This protein binds this small molecule.
Small molecule (SMILES): O=C1Nc2ccc(Cl)cc2[C@@](C#CC2CC2)(C(F)(F)F)O1

Binding-site contacts:
Ligand atom C14 contacts residue LYS101 of chain 1.A at 3.6 Å.
Ligand atom C11 contacts residue TYR188 of chain 1.A at 3.7 Å (hydrophobic).
Ligand atom CL contacts residue HIS235 of chain 1.A at 3.9 Å.
Ligand atom N contacts residue LEU100 of chain 1.A at 3.7 Å.
Ligand atom F2 contacts residue TYR181 of chain 1.A at 3.2 Å.
Ligand atom C2 contacts residue TYR318 of chain 1.A at 3.6 Å (hydrophobic).
Ligand atom C11 contacts residue TYR181 of chain 1.A at 3.4 Å (hydrophobic).
Ligand atom C12 contacts residue TRP229 of chain 1.A at 3.9 Å (hydrophobic).
Ligand atom C4 contacts residue TYR318 of chain 1.A at 4.0 Å (hydrophobic).
Ligand atom N contacts residue LYS101 of chain 1.A at 2.8 Å (salt-bridge).
Ligand atom C1 contacts residue LEU100 of chain 1.A at 4.0 Å (hydrophobic).
Ligand atom C9 contacts residue LEU100 of chain 1.A at 3.9 Å (hydrophobic).
Ligand atom F1 contacts residue VAL189 of chain 1.A at 3.7 Å.
Ligand atom C14 contacts residue TYR181 of chain 1.A at 3.9 Å (hydrophobic).
Ligand atom C3 contacts residue HIS235 of chain 1.A at 3.8 Å.
Ligand atom O1 contacts residue LYS101 of chain 1.A at 2.9 Å (salt-bridge).
Ligand atom N contacts residue ASN103 of chain 1.A at 3.7 Å.
Ligand atom C6 contacts residue LEU100 of chain 1.A at 4.0 Å (hydrophobic).
Ligand atom O2 contacts residue LEU100 of chain 1.A at 3.6 Å.
Ligand atom C14 contacts residue LEU100 of chain 1.A at 3.4 Å (hydrophobic).
Ligand atom C3 contacts residue PRO236 of chain 1.A at 4.0 Å (hydrophobic).
Ligand atom F3 contacts residue GLY190 of chain 1.A at 3.1 Å.
Ligand atom CL contacts residue PHE227 of chain 1.A at 3.6 Å.
Ligand atom F1 contacts residue TYR188 of chain 1.A at 3.4 Å.
Ligand atom F2 contacts residue VAL179 of chain 1.A at 3.2 Å.
Ligand atom F3 contacts residue ASN103 of chain 1.A at 3.3 Å.
Ligand atom O1 contacts residue LEU100 of chain 1.A at 3.3 Å.
Ligand atom O2 contacts residue TYR181 of chain 1.A at 3.4 Å.
Ligand atom F2 contacts residue TYR188 of chain 1.A at 3.2 Å.
Ligand atom O1 contacts residue TYR181 of chain 1.A at 3.5 Å.
Ligand atom C10 contacts residue TYR188 of chain 1.A at 3.5 Å (hydrophobic).
Ligand atom CL contacts residue VAL106 of chain 1.A at 3.9 Å.
Ligand atom C9 contacts residue TYR188 of chain 1.A at 3.7 Å (hydrophobic).
Ligand atom C2 contacts residue LYS101 of chain 1.A at 3.2 Å.
Ligand atom C8 contacts residue LEU100 of chain 1.A at 3.8 Å (hydrophobic).
Ligand atom C1 contacts residue LYS101 of chain 1.A at 3.4 Å.
Ligand atom F1 contacts residue GLY190 of chain 1.A at 3.6 Å.
Ligand atom CL contacts residue LEU234 of chain 1.A at 3.5 Å.
Ligand atom C3 contacts residue TYR318 of chain 1.A at 3.5 Å (hydrophobic).
Ligand atom C13 contacts residue GLY190 of chain 1.A at 3.8 Å.

Sequence of chain 1.A:
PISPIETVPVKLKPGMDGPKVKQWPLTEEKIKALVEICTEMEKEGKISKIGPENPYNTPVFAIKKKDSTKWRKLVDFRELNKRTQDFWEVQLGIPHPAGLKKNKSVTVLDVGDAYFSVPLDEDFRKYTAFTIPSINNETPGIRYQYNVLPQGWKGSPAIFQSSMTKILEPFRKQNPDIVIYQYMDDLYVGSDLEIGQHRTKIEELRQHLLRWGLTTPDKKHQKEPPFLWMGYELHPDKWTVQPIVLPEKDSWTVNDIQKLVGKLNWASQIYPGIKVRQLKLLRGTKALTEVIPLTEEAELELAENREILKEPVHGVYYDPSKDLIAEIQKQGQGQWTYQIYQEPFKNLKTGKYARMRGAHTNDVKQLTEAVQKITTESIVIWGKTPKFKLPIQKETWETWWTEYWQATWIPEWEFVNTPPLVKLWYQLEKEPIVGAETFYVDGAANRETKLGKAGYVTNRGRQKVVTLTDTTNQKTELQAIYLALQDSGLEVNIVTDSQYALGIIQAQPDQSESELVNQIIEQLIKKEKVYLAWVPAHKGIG